Sequence of chain 1.A:
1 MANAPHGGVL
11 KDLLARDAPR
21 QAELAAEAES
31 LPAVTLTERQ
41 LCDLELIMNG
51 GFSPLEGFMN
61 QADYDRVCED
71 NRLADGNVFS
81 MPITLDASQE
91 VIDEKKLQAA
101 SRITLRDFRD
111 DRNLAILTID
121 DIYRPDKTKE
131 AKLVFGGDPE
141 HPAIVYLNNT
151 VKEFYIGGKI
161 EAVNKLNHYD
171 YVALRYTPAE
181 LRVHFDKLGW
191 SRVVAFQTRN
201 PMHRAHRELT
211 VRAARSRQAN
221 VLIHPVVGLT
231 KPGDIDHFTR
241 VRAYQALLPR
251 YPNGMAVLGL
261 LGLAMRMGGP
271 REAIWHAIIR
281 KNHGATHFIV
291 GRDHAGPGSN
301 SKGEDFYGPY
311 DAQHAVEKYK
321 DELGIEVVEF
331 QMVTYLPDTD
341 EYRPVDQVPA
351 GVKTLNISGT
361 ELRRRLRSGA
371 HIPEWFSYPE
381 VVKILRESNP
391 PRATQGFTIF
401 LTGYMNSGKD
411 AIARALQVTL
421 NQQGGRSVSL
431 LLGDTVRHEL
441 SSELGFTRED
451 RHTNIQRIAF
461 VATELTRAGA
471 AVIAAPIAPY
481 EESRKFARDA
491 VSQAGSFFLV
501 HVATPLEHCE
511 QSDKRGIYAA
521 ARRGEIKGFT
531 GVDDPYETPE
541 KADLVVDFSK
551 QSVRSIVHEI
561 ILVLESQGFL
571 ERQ

The protein below binds the small molecule below.
Small molecule (SMILES): Nc1ncnc2c1ncn2[C@@H]1O[C@H](CO[P](=O)(O)OS(=O)(=O)O)[C@@H](OP(=O)(O)O)[C@H]1O

Binding-site contacts:
Ligand atom OS3 contacts residue ARG451 of chain 1.A at 2.9 Å (salt-bridge).
Ligand atom O4P contacts residue PRO476 of chain 1.A at 3.8 Å.
Ligand atom OS1 contacts residue ALA478 of chain 1.A at 2.9 Å (h-bond).
Ligand atom C6 contacts residue ARG451 of chain 1.A at 3.4 Å.
Ligand atom N1 contacts residue ARG451 of chain 1.A at 2.7 Å (salt-bridge).
Ligand atom C5 contacts residue PHE446 of chain 1.A at 3.5 Å (hydrophobic).
Ligand atom C6 contacts residue PHE446 of chain 1.A at 3.4 Å (hydrophobic).
Ligand atom N3 contacts residue PHE529 of chain 1.A at 3.6 Å.
Ligand atom C8 contacts residue PHE446 of chain 1.A at 3.5 Å (hydrophobic).
Ligand atom N6 contacts residue GLY528 of chain 1.A at 3.2 Å (h-bond).
Ligand atom O2' contacts residue MET405 of chain 1.A at 3.7 Å.
Ligand atom N1 contacts residue PHE529 of chain 1.A at 3.7 Å.
Ligand atom C6 contacts residue PHE529 of chain 1.A at 3.6 Å (hydrophobic).
Ligand atom OS2 contacts residue ASN454 of chain 1.A at 3.0 Å (h-bond).
Ligand atom N1 contacts residue THR530 of chain 1.A at 3.8 Å.
Ligand atom OS2 contacts residue ARG437 of chain 1.A at 3.2 Å (salt-bridge).
Ligand atom N6 contacts residue ARG451 of chain 1.A at 3.4 Å (salt-bridge).
Ligand atom N7 contacts residue PHE446 of chain 1.A at 3.5 Å.
Ligand atom C4 contacts residue PHE529 of chain 1.A at 3.5 Å (hydrophobic).
Ligand atom C5 contacts residue PHE529 of chain 1.A at 3.6 Å (hydrophobic).
Ligand atom O4P contacts residue ILE477 of chain 1.A at 3.0 Å (h-bond).
Ligand atom O5P contacts residue ARG437 of chain 1.A at 2.7 Å (salt-bridge).
Ligand atom C5' contacts residue ILE477 of chain 1.A at 3.7 Å (hydrophobic).
Ligand atom O5' contacts residue PHE446 of chain 1.A at 3.8 Å.
Ligand atom N6 contacts residue PHE446 of chain 1.A at 3.5 Å.
Ligand atom O1P contacts residue ARG515 of chain 1.A at 2.9 Å (salt-bridge).
Ligand atom N3 contacts residue ILE477 of chain 1.A at 3.7 Å.
Ligand atom OS1 contacts residue ILE477 of chain 1.A at 3.3 Å (h-bond).
Ligand atom N1 contacts residue PHE446 of chain 1.A at 3.6 Å.
Ligand atom O2P contacts residue ARG515 of chain 1.A at 3.3 Å (salt-bridge).
Ligand atom O2' contacts residue ILE517 of chain 1.A at 3.7 Å.
Ligand atom C4 contacts residue PHE446 of chain 1.A at 3.4 Å (hydrophobic).
Ligand atom N3 contacts residue PHE446 of chain 1.A at 3.8 Å.
Ligand atom O3P contacts residue ASP434 of chain 1.A at 3.0 Å.
Ligand atom OS3 contacts residue PRO479 of chain 1.A at 3.4 Å.
Ligand atom O5P contacts residue ASN454 of chain 1.A at 3.2 Å (h-bond).
Ligand atom N6 contacts residue LYS527 of chain 1.A at 3.3 Å (salt-bridge).
Ligand atom N9 contacts residue PHE446 of chain 1.A at 3.6 Å.
Ligand atom C2 contacts residue ARG451 of chain 1.A at 3.4 Å.
Ligand atom O2' contacts residue PHE529 of chain 1.A at 3.5 Å.